A small-molecule ligand and the protein it binds are described below.
Small molecule (SMILES): O=C(O)[C@]1(O)C[C@H](CP(=O)(O)O)[C@@H](O)[C@H](O)C1

Sequence of chain 2.A:
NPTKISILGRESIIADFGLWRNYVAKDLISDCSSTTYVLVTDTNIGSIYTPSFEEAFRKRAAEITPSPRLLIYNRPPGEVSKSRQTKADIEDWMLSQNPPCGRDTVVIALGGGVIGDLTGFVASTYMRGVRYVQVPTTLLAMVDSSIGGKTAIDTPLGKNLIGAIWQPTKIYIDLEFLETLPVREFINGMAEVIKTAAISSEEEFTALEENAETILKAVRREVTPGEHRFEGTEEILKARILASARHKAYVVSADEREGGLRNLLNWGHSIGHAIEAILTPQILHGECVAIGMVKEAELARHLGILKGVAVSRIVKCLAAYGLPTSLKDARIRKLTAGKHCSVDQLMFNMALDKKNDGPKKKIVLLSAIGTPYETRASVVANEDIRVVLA

Sequence of chain 1.A:
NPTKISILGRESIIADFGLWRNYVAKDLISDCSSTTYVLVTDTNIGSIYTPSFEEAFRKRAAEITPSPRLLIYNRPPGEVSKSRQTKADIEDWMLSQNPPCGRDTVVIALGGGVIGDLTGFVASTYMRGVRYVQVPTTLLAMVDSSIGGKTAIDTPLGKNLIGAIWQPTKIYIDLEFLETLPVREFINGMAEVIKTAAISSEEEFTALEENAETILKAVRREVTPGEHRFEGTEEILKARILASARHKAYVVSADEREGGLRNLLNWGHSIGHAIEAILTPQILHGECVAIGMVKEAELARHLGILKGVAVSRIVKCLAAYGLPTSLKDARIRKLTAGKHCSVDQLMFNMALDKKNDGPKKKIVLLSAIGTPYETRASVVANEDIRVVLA

Binding-site contacts:
Ligand atom O91 contacts residue ARG130 of chain 1.A at 2.9 Å (salt-bridge).
Ligand atom O5 contacts residue HIS287 of chain 2.A at 3.2 Å (h-bond).
Ligand atom C4 contacts residue LEU267 of chain 2.A at 3.7 Å (hydrophobic).
Ligand atom O92 contacts residue ASN162 of chain 2.A at 2.9 Å (h-bond).
Ligand atom C7 contacts residue ASN162 of chain 2.A at 3.6 Å.
Ligand atom O2 contacts residue LEU267 of chain 2.A at 3.4 Å.
Ligand atom C4 contacts residue ZN1 of chain 2.C at 2.9 Å.
Ligand atom O93 contacts residue HIS275 of chain 2.A at 3.2 Å.
Ligand atom O4 contacts residue LYS197 of chain 2.A at 3.2 Å (salt-bridge).
Ligand atom O92 contacts residue ARG130 of chain 1.A at 3.1 Å (salt-bridge).
Ligand atom O5 contacts residue ZN1 of chain 2.C at 2.3 Å.
Ligand atom O5 contacts residue HIS271 of chain 2.A at 2.9 Å (h-bond).
Ligand atom C5 contacts residue NAD1 of chain 2.E at 3.5 Å.
Ligand atom C4 contacts residue ASP146 of chain 2.A at 3.7 Å.
Ligand atom O12 contacts residue LYS250 of chain 2.A at 2.7 Å (salt-bridge).
Ligand atom O91 contacts residue LYS152 of chain 2.A at 2.7 Å (salt-bridge).
Ligand atom O11 contacts residue ARG264 of chain 2.A at 2.8 Å (salt-bridge).
Ligand atom O2 contacts residue ASN268 of chain 2.A at 3.0 Å (h-bond).
Ligand atom C1 contacts residue LYS152 of chain 2.A at 3.8 Å.
Ligand atom O4 contacts residue HIS271 of chain 2.A at 3.1 Å (h-bond).
Ligand atom C3 contacts residue LEU267 of chain 2.A at 3.7 Å (hydrophobic).
Ligand atom O93 contacts residue ASN268 of chain 2.A at 2.8 Å (h-bond).
Ligand atom C1 contacts residue ARG264 of chain 2.A at 3.5 Å.
Ligand atom O4 contacts residue GLU194 of chain 2.A at 3.0 Å (salt-bridge).
Ligand atom O92 contacts residue LYS356 of chain 2.A at 2.7 Å (salt-bridge).
Ligand atom C4 contacts residue HIS271 of chain 2.A at 3.3 Å.
Ligand atom C5 contacts residue HIS271 of chain 2.A at 3.6 Å.
Ligand atom C6 contacts residue ASN268 of chain 2.A at 3.5 Å.
Ligand atom O11 contacts residue LYS152 of chain 2.A at 3.0 Å (salt-bridge).
Ligand atom O12 contacts residue ARG264 of chain 2.A at 3.0 Å (salt-bridge).
Ligand atom C5 contacts residue ZN1 of chain 2.C at 3.0 Å.
Ligand atom O5 contacts residue NAD1 of chain 2.E at 3.5 Å.
Ligand atom P1 contacts residue LYS356 of chain 2.A at 3.7 Å.
Ligand atom O12 contacts residue NAD1 of chain 2.E at 3.6 Å.
Ligand atom C8 contacts residue LYS152 of chain 2.A at 3.6 Å.
Ligand atom P1 contacts residue ARG130 of chain 1.A at 3.8 Å.
Ligand atom O4 contacts residue ASP146 of chain 2.A at 2.6 Å (salt-bridge).
Ligand atom O4 contacts residue NAD1 of chain 2.E at 3.5 Å.
Ligand atom O4 contacts residue ZN1 of chain 2.C at 2.1 Å.
Ligand atom C3 contacts residue ASP146 of chain 2.A at 3.7 Å.